Sequence of chain 1.A:
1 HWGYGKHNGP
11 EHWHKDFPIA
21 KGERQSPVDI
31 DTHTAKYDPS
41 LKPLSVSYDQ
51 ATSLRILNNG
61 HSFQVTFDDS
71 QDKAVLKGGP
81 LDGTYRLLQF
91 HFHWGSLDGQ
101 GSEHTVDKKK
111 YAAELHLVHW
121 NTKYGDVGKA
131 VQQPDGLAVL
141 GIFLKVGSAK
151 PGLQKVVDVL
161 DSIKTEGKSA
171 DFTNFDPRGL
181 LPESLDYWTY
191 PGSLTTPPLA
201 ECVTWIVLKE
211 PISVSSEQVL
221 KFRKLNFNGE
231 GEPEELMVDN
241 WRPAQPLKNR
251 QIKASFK

Binding-site contacts:
Ligand atom OAH contacts residue VAL139 of chain 1.A at 3.7 Å.
Ligand atom NAN contacts residue THR196 of chain 1.A at 3.6 Å.
Ligand atom CAU contacts residue PRO198 of chain 1.A at 3.8 Å (hydrophobic).
Ligand atom OAI contacts residue THR195 of chain 1.A at 2.9 Å (h-bond).
Ligand atom CAM contacts residue THR196 of chain 1.A at 3.4 Å.
Ligand atom CAM contacts residue PRO197 of chain 1.A at 3.7 Å (hydrophobic).
Ligand atom OAI contacts residue TRP205 of chain 1.A at 3.4 Å.
Ligand atom CAD contacts residue THR196 of chain 1.A at 3.2 Å.
Ligand atom NAJ contacts residue THR195 of chain 1.A at 2.8 Å (h-bond).
Ligand atom CAF contacts residue VAL118 of chain 1.A at 3.7 Å (hydrophobic).
Ligand atom NAJ contacts residue ZN1 of chain 1.B at 1.9 Å.
Ligand atom CAS contacts residue PRO198 of chain 1.A at 3.9 Å (hydrophobic).
Ligand atom OAH contacts residue HIS91 of chain 1.A at 3.3 Å.
Ligand atom SAG contacts residue THR195 of chain 1.A at 3.8 Å.
Ligand atom CAR contacts residue PRO197 of chain 1.A at 3.2 Å (hydrophobic).
Ligand atom CAP contacts residue HIS61 of chain 1.A at 3.9 Å.
Ligand atom NAJ contacts residue HIS93 of chain 1.A at 3.3 Å (h-bond).
Ligand atom NAW contacts residue PRO197 of chain 1.A at 3.2 Å (h-bond).
Ligand atom OAH contacts residue VAL118 of chain 1.A at 3.8 Å.
Ligand atom OAH contacts residue ZN1 of chain 1.B at 3.0 Å.
Ligand atom CAD contacts residue LEU194 of chain 1.A at 3.9 Å (hydrophobic).
Ligand atom CAB contacts residue LEU194 of chain 1.A at 3.8 Å (hydrophobic).
Ligand atom CAA contacts residue LEU194 of chain 1.A at 3.7 Å (hydrophobic).
Ligand atom SAG contacts residue ZN1 of chain 1.B at 3.0 Å.
Ligand atom NAJ contacts residue HIS116 of chain 1.A at 3.4 Å (h-bond).
Ligand atom OAH contacts residue HIS116 of chain 1.A at 3.3 Å (h-bond).
Ligand atom NAL contacts residue THR196 of chain 1.A at 2.9 Å (h-bond).
Ligand atom NAL contacts residue PRO197 of chain 1.A at 3.7 Å.
Ligand atom NAJ contacts residue HIS91 of chain 1.A at 3.2 Å (h-bond).
Ligand atom CAA contacts residue VAL118 of chain 1.A at 3.8 Å (hydrophobic).
Ligand atom CAP contacts residue PRO197 of chain 1.A at 3.7 Å (hydrophobic).
Ligand atom NAN contacts residue PRO197 of chain 1.A at 2.8 Å (h-bond).
Ligand atom NAW contacts residue TRP2 of chain 1.A at 3.5 Å (h-bond).
Ligand atom OAI contacts residue LEU194 of chain 1.A at 3.2 Å.
Ligand atom CAT contacts residue PRO198 of chain 1.A at 3.6 Å (hydrophobic).
Ligand atom CAS contacts residue PRO197 of chain 1.A at 3.9 Å (hydrophobic).
Ligand atom CAV contacts residue PRO197 of chain 1.A at 3.8 Å (hydrophobic).
Ligand atom CAC contacts residue THR196 of chain 1.A at 3.5 Å.
Ligand atom CAQ contacts residue PRO197 of chain 1.A at 3.5 Å (hydrophobic).
Ligand atom CAF contacts residue LEU194 of chain 1.A at 3.7 Å (hydrophobic).

The small molecule below binds the protein below.
Small molecule (SMILES): NS(=O)(=O)c1ccc(O)c(NC(=O)NCCc2ccccn2)c1